Binding-site contacts:
Ligand atom CAD contacts residue HIS133 of chain 1.A at 3.9 Å.
Ligand atom CAJ contacts residue HIS133 of chain 1.A at 3.5 Å.
Ligand atom CAB contacts residue HIS133 of chain 1.A at 3.9 Å.
Ligand atom CAC contacts residue ARG6 of chain 1.A at 3.8 Å.
Ligand atom CAJ contacts residue GLU160 of chain 1.A at 4.0 Å.
Ligand atom NAF contacts residue HIS133 of chain 1.A at 3.4 Å (h-bond).
Ligand atom CAE contacts residue ARG6 of chain 1.A at 4.4 Å.
Ligand atom CAC contacts residue HIS133 of chain 1.A at 3.9 Å.
Ligand atom CAB contacts residue ARG6 of chain 1.A at 4.5 Å.
Ligand atom NAA contacts residue HIS133 of chain 1.A at 3.4 Å.
Ligand atom NAA contacts residue GLU160 of chain 1.A at 2.8 Å (salt-bridge).
Ligand atom CAI contacts residue HIS133 of chain 1.A at 3.6 Å.
Ligand atom NAG contacts residue HIS133 of chain 1.A at 3.5 Å (h-bond).
Ligand atom CAH contacts residue HIS133 of chain 1.A at 3.3 Å.
Ligand atom CAH contacts residue GLU160 of chain 1.A at 3.6 Å.
Ligand atom NAG contacts residue GLU160 of chain 1.A at 2.9 Å (salt-bridge).
Ligand atom CAE contacts residue HIS133 of chain 1.A at 3.8 Å.

A small-molecule ligand and the protein it binds are described below.
Small molecule (SMILES): Nc1nc2ccccc2[nH]1

Sequence of chain 1.A:
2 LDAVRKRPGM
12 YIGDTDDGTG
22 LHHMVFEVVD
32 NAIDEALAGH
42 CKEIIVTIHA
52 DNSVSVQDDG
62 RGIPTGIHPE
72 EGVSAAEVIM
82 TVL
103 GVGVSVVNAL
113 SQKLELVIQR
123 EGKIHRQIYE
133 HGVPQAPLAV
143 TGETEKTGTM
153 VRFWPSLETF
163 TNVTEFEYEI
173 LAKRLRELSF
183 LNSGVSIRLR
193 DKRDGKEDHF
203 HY